Sequence of chain 1.B:
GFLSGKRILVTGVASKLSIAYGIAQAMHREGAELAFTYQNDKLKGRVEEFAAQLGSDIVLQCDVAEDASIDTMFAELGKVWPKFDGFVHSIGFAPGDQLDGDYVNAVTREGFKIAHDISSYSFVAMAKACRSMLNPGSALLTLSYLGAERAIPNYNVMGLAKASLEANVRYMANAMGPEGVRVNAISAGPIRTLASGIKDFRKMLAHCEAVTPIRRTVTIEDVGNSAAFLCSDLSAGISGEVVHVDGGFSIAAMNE

Binding-site contacts:
Ligand atom C1 contacts residue NAD1 of chain 1.E at 3.8 Å.
Ligand atom C4 contacts residue NAD1 of chain 1.E at 3.1 Å.
Ligand atom O28 contacts residue ALA115 of chain 1.B at 3.6 Å.
Ligand atom C22 contacts residue LEU120 of chain 1.B at 3.7 Å (hydrophobic).
Ligand atom N36 contacts residue PHE114 of chain 1.B at 3.5 Å.
Ligand atom C18 contacts residue SER218 of chain 1.B at 3.8 Å.
Ligand atom N36 contacts residue ALA115 of chain 1.B at 2.9 Å (h-bond).
Ligand atom O28 contacts residue GLY117 of chain 1.B at 3.7 Å.
Ligand atom C26 contacts residue GLY219 of chain 1.B at 3.3 Å.
Ligand atom O2 contacts residue LYS183 of chain 1.B at 3.7 Å.
Ligand atom N3 contacts residue TYR176 of chain 1.B at 3.7 Å.
Ligand atom C1 contacts residue TYR176 of chain 1.B at 3.4 Å (hydrophobic).
Ligand atom N21 contacts residue LEU120 of chain 1.B at 3.8 Å.
Ligand atom C23 contacts residue LEU120 of chain 1.B at 3.7 Å (hydrophobic).
Ligand atom C12 contacts residue PRO174 of chain 1.B at 3.7 Å (hydrophobic).
Ligand atom C9 contacts residue TYR176 of chain 1.B at 3.6 Å (hydrophobic).
Ligand atom O28 contacts residue PHE114 of chain 1.B at 3.4 Å.
Ligand atom C13 contacts residue ASN175 of chain 1.B at 2.8 Å.
Ligand atom C24 contacts residue LEU120 of chain 1.B at 3.7 Å (hydrophobic).
Ligand atom N21 contacts residue ALA115 of chain 1.B at 3.2 Å (h-bond).
Ligand atom C12 contacts residue TYR176 of chain 1.B at 3.8 Å (hydrophobic).
Ligand atom C14 contacts residue ASN175 of chain 1.B at 3.4 Å.
Ligand atom C4 contacts residue TYR176 of chain 1.B at 3.8 Å (hydrophobic).
Ligand atom C13 contacts residue TYR176 of chain 1.B at 3.5 Å (hydrophobic).
Ligand atom N21 contacts residue PHE114 of chain 1.B at 3.6 Å.
Ligand atom C24 contacts residue SER218 of chain 1.B at 3.2 Å.
Ligand atom C19 contacts residue LEU120 of chain 1.B at 3.8 Å (hydrophobic).
Ligand atom C38 contacts residue NAD1 of chain 1.E at 3.6 Å.
Ligand atom C20 contacts residue LEU120 of chain 1.B at 3.8 Å (hydrophobic).
Ligand atom C14 contacts residue TYR176 of chain 1.B at 3.9 Å (hydrophobic).
Ligand atom C12 contacts residue ASN175 of chain 1.B at 3.8 Å.
Ligand atom C5 contacts residue NAD1 of chain 1.E at 3.4 Å.
Ligand atom O2 contacts residue TYR176 of chain 1.B at 2.4 Å (h-bond).
Ligand atom C25 contacts residue GLY219 of chain 1.B at 3.8 Å.
Ligand atom C37 contacts residue ALA115 of chain 1.B at 3.6 Å (hydrophobic).
Ligand atom C4 contacts residue TYR166 of chain 1.B at 3.9 Å (hydrophobic).
Ligand atom C22 contacts residue ALA115 of chain 1.B at 3.6 Å (hydrophobic).
Ligand atom N3 contacts residue NAD1 of chain 1.E at 3.8 Å.
Ligand atom C8 contacts residue TYR176 of chain 1.B at 3.7 Å (hydrophobic).
Ligand atom O2 contacts residue NAD1 of chain 1.E at 3.1 Å (h-bond).

The protein below binds the small molecule below.
Small molecule (SMILES): Cc1c(CN(C)C(=O)CCc2cnc3c(c2)CCC(=O)N3)oc2ccccc12